Binding-site contacts:
Ligand atom C2 contacts residue CYS65 of chain 1.A at 3.7 Å (hydrophobic).
Ligand atom C10 contacts residue CYS65 of chain 1.A at 1.8 Å (hydrophobic).
Ligand atom C1 contacts residue CYS65 of chain 1.A at 3.4 Å (hydrophobic).
Ligand atom O2 contacts residue CYS65 of chain 1.A at 3.2 Å.
Ligand atom N2 contacts residue CYS65 of chain 1.A at 3.3 Å (h-bond).
Ligand atom C9 contacts residue CYS65 of chain 1.A at 2.7 Å (hydrophobic).
Ligand atom C10 contacts residue GLN69 of chain 1.A at 3.8 Å.

This protein binds this small molecule.
Small molecule (SMILES): CC(=O)N1C2CC3CC1CC(C2)N3O

Sequence of chain 1.A:
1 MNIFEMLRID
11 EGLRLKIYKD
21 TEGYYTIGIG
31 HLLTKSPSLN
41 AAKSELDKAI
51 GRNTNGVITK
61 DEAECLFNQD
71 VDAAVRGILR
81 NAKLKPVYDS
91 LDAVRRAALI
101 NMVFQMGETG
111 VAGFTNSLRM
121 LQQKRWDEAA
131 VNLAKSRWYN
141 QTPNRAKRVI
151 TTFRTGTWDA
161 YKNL